Binding-site contacts:
Ligand atom O5 contacts residue ASN58 of chain 1.A at 2.4 Å (h-bond).
Ligand atom C6 contacts residue SER211 of chain 1.A at 4.4 Å.
Ligand atom C1 contacts residue ASN58 of chain 1.A at 1.5 Å.
Ligand atom C5 contacts residue SER211 of chain 1.A at 4.4 Å.
Ligand atom C3 contacts residue ASN58 of chain 1.A at 3.8 Å.
Ligand atom C2 contacts residue ASN58 of chain 1.A at 2.5 Å.
Ligand atom O6 contacts residue TYR56 of chain 1.A at 3.5 Å.
Ligand atom C5 contacts residue ASN58 of chain 1.A at 3.7 Å.
Ligand atom O6 contacts residue SER211 of chain 1.A at 3.9 Å.
Ligand atom C7 contacts residue ASN58 of chain 1.A at 3.5 Å.
Ligand atom N2 contacts residue ASN58 of chain 1.A at 2.8 Å (h-bond).
Ligand atom O4 contacts residue SER211 of chain 1.A at 4.2 Å.
Ligand atom C2 contacts residue SO41 of chain 1.S at 4.2 Å.
Ligand atom C1 contacts residue SO41 of chain 1.S at 4.2 Å.
Ligand atom O7 contacts residue SO41 of chain 1.S at 3.1 Å (h-bond).
Ligand atom C4 contacts residue ASN58 of chain 1.A at 4.3 Å.
Ligand atom O7 contacts residue ASN58 of chain 1.A at 3.7 Å.
Ligand atom N2 contacts residue SO41 of chain 1.S at 4.2 Å.
Ligand atom C7 contacts residue SO41 of chain 1.S at 3.8 Å.

This small molecule binds to this protein.
Small molecule (SMILES): CC(=O)N[C@@H]1[C@@H](O)[C@H](O)[C@@H](CO)O[C@H]1O

Sequence of chain 1.A:
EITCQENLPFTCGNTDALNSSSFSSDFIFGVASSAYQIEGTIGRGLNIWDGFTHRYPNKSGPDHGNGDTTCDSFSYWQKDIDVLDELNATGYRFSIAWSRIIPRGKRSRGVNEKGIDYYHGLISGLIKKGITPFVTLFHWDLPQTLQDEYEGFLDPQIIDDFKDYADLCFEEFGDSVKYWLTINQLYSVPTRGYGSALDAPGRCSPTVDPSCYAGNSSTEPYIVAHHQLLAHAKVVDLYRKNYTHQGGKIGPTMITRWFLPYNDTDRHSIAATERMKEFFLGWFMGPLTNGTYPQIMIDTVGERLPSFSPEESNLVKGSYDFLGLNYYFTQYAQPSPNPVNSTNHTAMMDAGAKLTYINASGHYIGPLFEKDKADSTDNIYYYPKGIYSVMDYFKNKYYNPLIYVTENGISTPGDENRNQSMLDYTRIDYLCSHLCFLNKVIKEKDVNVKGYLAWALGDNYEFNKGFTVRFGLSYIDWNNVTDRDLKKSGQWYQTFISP